Binding-site contacts:
Ligand atom C3 contacts residue ASN343 of chain 1.C at 3.8 Å.
Ligand atom O3 contacts residue VAL367 of chain 1.C at 3.9 Å.
Ligand atom C4 contacts residue ASN343 of chain 1.C at 4.2 Å.
Ligand atom C1 contacts residue ASN343 of chain 1.C at 1.4 Å.
Ligand atom C7 contacts residue VAL367 of chain 1.C at 3.6 Å (hydrophobic).
Ligand atom N2 contacts residue ASN343 of chain 1.C at 2.9 Å (h-bond).
Ligand atom C8 contacts residue VAL367 of chain 1.C at 3.5 Å (hydrophobic).
Ligand atom O6 contacts residue ASN343 of chain 1.C at 4.1 Å.
Ligand atom N2 contacts residue GLY339 of chain 1.C at 4.3 Å.
Ligand atom O5 contacts residue ASN343 of chain 1.C at 2.4 Å (h-bond).
Ligand atom C2 contacts residue ASN343 of chain 1.C at 2.5 Å.
Ligand atom C8 contacts residue GLY339 of chain 1.C at 4.1 Å.
Ligand atom C8 contacts residue LEU368 of chain 1.C at 4.3 Å (hydrophobic).
Ligand atom C7 contacts residue ASN343 of chain 1.C at 4.1 Å.
Ligand atom C5 contacts residue ASN343 of chain 1.C at 3.7 Å.
Ligand atom C8 contacts residue PHE338 of chain 1.C at 4.3 Å (hydrophobic).
Ligand atom C7 contacts residue GLY339 of chain 1.C at 4.4 Å.
Ligand atom O7 contacts residue VAL367 of chain 1.C at 3.2 Å.

This small molecule binds to this protein.
Small molecule (SMILES): CC(=O)N[C@@H]1[C@@H](O)[C@H](O)[C@@H](CO)O[C@H]1O

Sequence of chain 1.C:
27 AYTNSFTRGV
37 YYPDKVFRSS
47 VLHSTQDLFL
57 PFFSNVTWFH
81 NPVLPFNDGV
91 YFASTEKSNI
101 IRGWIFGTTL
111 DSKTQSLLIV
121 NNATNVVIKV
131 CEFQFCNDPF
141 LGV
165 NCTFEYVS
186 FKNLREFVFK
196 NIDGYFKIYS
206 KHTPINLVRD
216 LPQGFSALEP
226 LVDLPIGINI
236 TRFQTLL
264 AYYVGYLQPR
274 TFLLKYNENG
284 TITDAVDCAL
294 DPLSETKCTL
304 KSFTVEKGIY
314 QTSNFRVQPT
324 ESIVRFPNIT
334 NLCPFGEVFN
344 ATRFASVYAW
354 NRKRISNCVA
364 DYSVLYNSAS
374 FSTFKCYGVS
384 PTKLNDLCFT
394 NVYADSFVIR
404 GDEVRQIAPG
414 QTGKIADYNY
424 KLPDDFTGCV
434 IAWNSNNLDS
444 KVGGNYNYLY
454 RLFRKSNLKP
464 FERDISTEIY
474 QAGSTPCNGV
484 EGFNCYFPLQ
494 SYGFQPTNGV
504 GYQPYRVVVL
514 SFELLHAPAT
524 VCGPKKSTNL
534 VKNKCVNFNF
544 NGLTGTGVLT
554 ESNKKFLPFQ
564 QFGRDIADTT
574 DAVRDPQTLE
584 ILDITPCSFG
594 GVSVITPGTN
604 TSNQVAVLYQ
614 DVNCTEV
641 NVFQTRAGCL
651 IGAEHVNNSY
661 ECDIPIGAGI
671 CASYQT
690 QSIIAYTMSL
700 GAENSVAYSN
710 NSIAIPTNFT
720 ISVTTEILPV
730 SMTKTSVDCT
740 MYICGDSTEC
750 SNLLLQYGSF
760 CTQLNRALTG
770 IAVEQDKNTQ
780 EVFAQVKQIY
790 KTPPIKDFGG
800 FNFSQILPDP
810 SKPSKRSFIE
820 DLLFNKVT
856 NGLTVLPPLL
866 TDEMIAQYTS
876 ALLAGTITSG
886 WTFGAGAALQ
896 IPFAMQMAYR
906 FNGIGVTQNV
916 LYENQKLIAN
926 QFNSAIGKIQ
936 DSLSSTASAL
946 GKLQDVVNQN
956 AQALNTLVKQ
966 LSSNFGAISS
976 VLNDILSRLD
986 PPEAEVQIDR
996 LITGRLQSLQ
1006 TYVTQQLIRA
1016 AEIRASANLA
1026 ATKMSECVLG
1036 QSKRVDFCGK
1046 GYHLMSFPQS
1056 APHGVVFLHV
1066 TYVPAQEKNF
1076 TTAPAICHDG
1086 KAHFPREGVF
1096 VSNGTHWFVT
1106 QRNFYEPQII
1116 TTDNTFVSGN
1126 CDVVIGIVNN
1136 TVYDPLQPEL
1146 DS